Sequence of chain 1.B:
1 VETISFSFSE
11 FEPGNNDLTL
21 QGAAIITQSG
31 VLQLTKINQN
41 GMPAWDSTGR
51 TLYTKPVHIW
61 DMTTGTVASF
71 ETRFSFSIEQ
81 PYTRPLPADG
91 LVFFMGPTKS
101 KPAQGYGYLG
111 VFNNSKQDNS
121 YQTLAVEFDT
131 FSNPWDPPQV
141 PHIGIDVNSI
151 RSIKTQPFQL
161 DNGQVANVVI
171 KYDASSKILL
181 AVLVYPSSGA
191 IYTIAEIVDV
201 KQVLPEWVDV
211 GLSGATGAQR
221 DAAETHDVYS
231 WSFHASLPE

The small molecule below binds the protein below.
Small molecule (SMILES): CC(=O)N[C@@H]1[C@@H](O)[C@H](O)[C@@H](CO)O[C@H]1O

Binding-site contacts:
Ligand atom O7 contacts residue ASN113 of chain 1.B at 3.0 Å (h-bond).
Ligand atom C1 contacts residue ASN113 of chain 1.B at 1.5 Å.
Ligand atom C7 contacts residue ASN113 of chain 1.B at 3.1 Å.
Ligand atom C8 contacts residue ASP118 of chain 1.B at 3.6 Å.
Ligand atom O5 contacts residue ASN113 of chain 1.B at 2.4 Å (h-bond).
Ligand atom C5 contacts residue ASN113 of chain 1.B at 3.7 Å.
Ligand atom N2 contacts residue TYR121 of chain 1.B at 4.4 Å.
Ligand atom C2 contacts residue ASN113 of chain 1.B at 2.4 Å.
Ligand atom C8 contacts residue ASN113 of chain 1.B at 4.4 Å.
Ligand atom N2 contacts residue ASN113 of chain 1.B at 2.9 Å (h-bond).
Ligand atom C7 contacts residue TYR121 of chain 1.B at 4.0 Å (hydrophobic).
Ligand atom C4 contacts residue ASN113 of chain 1.B at 4.2 Å.
Ligand atom C3 contacts residue ASN113 of chain 1.B at 3.8 Å.
Ligand atom C8 contacts residue TYR121 of chain 1.B at 3.6 Å (hydrophobic).
Ligand atom C8 contacts residue SER120 of chain 1.B at 3.5 Å.